Sequence of chain 1.B:
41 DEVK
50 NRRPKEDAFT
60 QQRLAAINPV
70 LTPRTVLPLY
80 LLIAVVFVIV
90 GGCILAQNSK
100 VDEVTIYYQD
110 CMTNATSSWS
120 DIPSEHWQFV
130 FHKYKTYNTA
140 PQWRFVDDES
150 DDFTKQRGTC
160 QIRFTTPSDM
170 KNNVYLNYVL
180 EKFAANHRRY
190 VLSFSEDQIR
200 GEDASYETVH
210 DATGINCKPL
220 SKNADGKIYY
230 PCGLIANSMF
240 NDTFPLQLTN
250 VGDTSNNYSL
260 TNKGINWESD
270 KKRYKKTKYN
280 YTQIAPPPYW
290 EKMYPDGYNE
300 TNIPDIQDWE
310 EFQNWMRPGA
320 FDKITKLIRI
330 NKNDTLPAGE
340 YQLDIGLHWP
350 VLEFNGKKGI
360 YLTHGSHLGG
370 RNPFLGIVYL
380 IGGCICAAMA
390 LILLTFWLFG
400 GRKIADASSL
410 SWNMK

Binding-site contacts:
Ligand atom O5 contacts residue TYR288 of chain 1.B at 4.0 Å.
Ligand atom C8 contacts residue HIS347 of chain 1.B at 3.3 Å.
Ligand atom O6 contacts residue LYS291 of chain 1.B at 3.6 Å.
Ligand atom O5 contacts residue TRP348 of chain 1.B at 3.9 Å.
Ligand atom O3 contacts residue LYS291 of chain 1.B at 4.0 Å.
Ligand atom C8 contacts residue LYS291 of chain 1.B at 4.0 Å.
Ligand atom C7 contacts residue HIS347 of chain 1.B at 3.1 Å.
Ligand atom O3 contacts residue PHE152 of chain 1.B at 3.5 Å.
Ligand atom O6 contacts residue TYR288 of chain 1.B at 3.5 Å.
Ligand atom O5 contacts residue MET238 of chain 1.B at 4.0 Å.
Ligand atom C1 contacts residue TRP348 of chain 1.B at 4.0 Å (hydrophobic).
Ligand atom O5 contacts residue PHE152 of chain 1.B at 4.0 Å.
Ligand atom O5 contacts residue ASN240 of chain 1.B at 2.3 Å (h-bond).
Ligand atom C3 contacts residue PRO349 of chain 1.B at 4.0 Å (hydrophobic).
Ligand atom O4 contacts residue PRO349 of chain 1.B at 3.8 Å.
Ligand atom C1 contacts residue HIS347 of chain 1.B at 3.6 Å.
Ligand atom C1 contacts residue TYR288 of chain 1.B at 4.0 Å (hydrophobic).
Ligand atom C2 contacts residue ASN240 of chain 1.B at 2.4 Å.
Ligand atom C7 contacts residue LYS154 of chain 1.B at 3.5 Å.
Ligand atom O7 contacts residue ASN240 of chain 1.B at 2.9 Å.
Ligand atom C5 contacts residue TRP348 of chain 1.B at 4.0 Å (hydrophobic).
Ligand atom N2 contacts residue HIS347 of chain 1.B at 2.6 Å (h-bond).
Ligand atom C2 contacts residue HIS347 of chain 1.B at 3.3 Å.
Ligand atom C3 contacts residue ASN240 of chain 1.B at 3.8 Å.
Ligand atom N2 contacts residue ASN240 of chain 1.B at 3.0 Å (h-bond).
Ligand atom C4 contacts residue PRO349 of chain 1.B at 4.0 Å (hydrophobic).
Ligand atom O7 contacts residue PRO349 of chain 1.B at 3.7 Å.
Ligand atom C3 contacts residue HIS347 of chain 1.B at 3.4 Å.
Ligand atom O7 contacts residue MET292 of chain 1.B at 3.7 Å.
Ligand atom C7 contacts residue ASN240 of chain 1.B at 3.3 Å.
Ligand atom C6 contacts residue LYS291 of chain 1.B at 3.2 Å.
Ligand atom C5 contacts residue ASN240 of chain 1.B at 3.6 Å.
Ligand atom C3 contacts residue TYR288 of chain 1.B at 3.7 Å (hydrophobic).
Ligand atom C5 contacts residue PRO349 of chain 1.B at 3.7 Å (hydrophobic).
Ligand atom C1 contacts residue ASN240 of chain 1.B at 1.6 Å.
Ligand atom O7 contacts residue LYS154 of chain 1.B at 2.4 Å (salt-bridge).
Ligand atom C7 contacts residue PRO349 of chain 1.B at 3.9 Å (hydrophobic).
Ligand atom C6 contacts residue TYR288 of chain 1.B at 3.5 Å (hydrophobic).
Ligand atom O7 contacts residue HIS347 of chain 1.B at 3.5 Å.
Ligand atom O6 contacts residue PRO287 of chain 1.B at 4.0 Å.

This small molecule binds to this protein.
Small molecule (SMILES): CC(=O)N[C@H]1[C@H](O[C@H]2[C@H](O)[C@@H](NC(C)=O)CO[C@@H]2CO)O[C@H](CO)[C@@H](O[C@H]2O[C@H](CO)[C@@H](O)[C@H](O)[C@@H]2O)[C@@H]1O